This small molecule binds to this protein.
Small molecule (SMILES): CC(=O)N[C@@H]1[C@@H](O)[C@H](O)[C@@H](CO)O[C@H]1O

Binding-site contacts:
Ligand atom C4 contacts residue ASN602 of chain 1.B at 4.3 Å.
Ligand atom O7 contacts residue THR604 of chain 1.B at 2.6 Å (h-bond).
Ligand atom C2 contacts residue THR604 of chain 1.B at 4.1 Å.
Ligand atom O5 contacts residue ASN602 of chain 1.B at 2.4 Å (h-bond).
Ligand atom C1 contacts residue ASN602 of chain 1.B at 1.4 Å.
Ligand atom C7 contacts residue GLU605 of chain 1.B at 4.1 Å.
Ligand atom O7 contacts residue GLU605 of chain 1.B at 3.7 Å.
Ligand atom C8 contacts residue THR604 of chain 1.B at 4.2 Å.
Ligand atom O7 contacts residue ASN602 of chain 1.B at 2.2 Å (h-bond).
Ligand atom N2 contacts residue THR604 of chain 1.B at 4.0 Å.
Ligand atom N2 contacts residue ASN602 of chain 1.B at 3.0 Å (h-bond).
Ligand atom C7 contacts residue THR604 of chain 1.B at 3.4 Å.
Ligand atom C3 contacts residue ASN602 of chain 1.B at 3.9 Å.
Ligand atom C2 contacts residue ASN602 of chain 1.B at 2.6 Å.
Ligand atom C8 contacts residue GLU605 of chain 1.B at 3.5 Å.
Ligand atom C5 contacts residue ASN602 of chain 1.B at 3.6 Å.
Ligand atom C8 contacts residue ASN602 of chain 1.B at 4.0 Å.
Ligand atom C7 contacts residue ASN602 of chain 1.B at 2.8 Å.

Sequence of chain 1.B:
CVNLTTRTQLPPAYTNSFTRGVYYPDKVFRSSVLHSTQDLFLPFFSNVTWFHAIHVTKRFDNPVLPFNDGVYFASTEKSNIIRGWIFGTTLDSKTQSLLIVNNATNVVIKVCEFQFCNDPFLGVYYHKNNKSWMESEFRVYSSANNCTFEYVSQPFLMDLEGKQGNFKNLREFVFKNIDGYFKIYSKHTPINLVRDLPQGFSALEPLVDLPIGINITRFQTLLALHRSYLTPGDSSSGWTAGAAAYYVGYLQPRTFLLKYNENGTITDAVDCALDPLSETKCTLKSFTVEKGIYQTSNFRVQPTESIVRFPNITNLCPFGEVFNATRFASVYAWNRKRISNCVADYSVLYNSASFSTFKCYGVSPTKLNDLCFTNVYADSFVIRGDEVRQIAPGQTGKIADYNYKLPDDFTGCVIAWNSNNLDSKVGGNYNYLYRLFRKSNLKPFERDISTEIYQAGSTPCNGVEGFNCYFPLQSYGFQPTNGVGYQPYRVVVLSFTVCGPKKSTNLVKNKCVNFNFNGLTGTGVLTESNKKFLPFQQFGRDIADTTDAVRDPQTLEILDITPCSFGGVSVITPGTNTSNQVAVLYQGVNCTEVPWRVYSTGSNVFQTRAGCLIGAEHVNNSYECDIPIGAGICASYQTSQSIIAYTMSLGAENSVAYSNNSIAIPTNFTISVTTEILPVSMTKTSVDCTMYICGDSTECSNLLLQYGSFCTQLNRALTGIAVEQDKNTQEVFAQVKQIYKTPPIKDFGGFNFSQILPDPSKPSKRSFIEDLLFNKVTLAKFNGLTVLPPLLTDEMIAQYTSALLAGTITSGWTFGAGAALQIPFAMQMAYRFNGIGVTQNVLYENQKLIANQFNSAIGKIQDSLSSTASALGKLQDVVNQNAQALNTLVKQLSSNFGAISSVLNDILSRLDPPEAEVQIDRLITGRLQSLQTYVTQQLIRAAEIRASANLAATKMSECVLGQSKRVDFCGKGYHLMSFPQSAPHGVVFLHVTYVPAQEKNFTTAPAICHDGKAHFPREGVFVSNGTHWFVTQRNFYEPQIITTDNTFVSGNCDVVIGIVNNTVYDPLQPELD